Binding-site contacts:
Ligand atom OXT contacts residue GLN231 of chain 1.C at 3.4 Å (h-bond).
Ligand atom CG contacts residue GLN204 of chain 1.C at 3.8 Å.
Ligand atom CG contacts residue GLY83 of chain 1.C at 3.5 Å.
Ligand atom CH2 contacts residue GLY83 of chain 1.C at 3.6 Å.
Ligand atom CH2 contacts residue THR82 of chain 1.C at 3.9 Å.
Ligand atom O contacts residue LYS122 of chain 1.C at 3.4 Å (salt-bridge).
Ligand atom CZ2 contacts residue THR82 of chain 1.C at 3.8 Å.
Ligand atom O contacts residue GLY85 of chain 1.C at 3.7 Å.
Ligand atom CZ2 contacts residue TYR81 of chain 1.C at 3.7 Å (hydrophobic).
Ligand atom CD2 contacts residue GLN204 of chain 1.C at 3.6 Å.
Ligand atom N contacts residue TYR200 of chain 1.C at 3.9 Å.
Ligand atom CB contacts residue ARG84 of chain 1.C at 3.8 Å.
Ligand atom NE1 contacts residue GLY83 of chain 1.C at 3.6 Å.
Ligand atom C contacts residue GLN231 of chain 1.C at 3.8 Å.
Ligand atom CA contacts residue GLN231 of chain 1.C at 3.3 Å.
Ligand atom CE3 contacts residue GLN231 of chain 1.C at 3.9 Å.
Ligand atom CZ2 contacts residue GLY83 of chain 1.C at 3.5 Å.
Ligand atom CG contacts residue ARG84 of chain 1.C at 3.8 Å.
Ligand atom CD1 contacts residue GLN116 of chain 1.C at 3.3 Å.
Ligand atom CB contacts residue GLY83 of chain 1.C at 3.8 Å.
Ligand atom CD1 contacts residue TYR200 of chain 1.C at 3.8 Å (hydrophobic).
Ligand atom CE3 contacts residue GLY83 of chain 1.C at 3.5 Å.
Ligand atom NE1 contacts residue GLN204 of chain 1.C at 3.4 Å.
Ligand atom CZ2 contacts residue PHE235 of chain 1.C at 3.4 Å (hydrophobic).
Ligand atom CE2 contacts residue TYR81 of chain 1.C at 3.8 Å (hydrophobic).
Ligand atom N contacts residue GLN231 of chain 1.C at 3.5 Å (h-bond).
Ligand atom CD1 contacts residue GLN204 of chain 1.C at 3.5 Å.
Ligand atom CH2 contacts residue PHE235 of chain 1.C at 3.6 Å (hydrophobic).
Ligand atom CD2 contacts residue GLY83 of chain 1.C at 3.4 Å.
Ligand atom CE2 contacts residue GLY83 of chain 1.C at 3.4 Å.
Ligand atom CZ3 contacts residue GLY83 of chain 1.C at 3.8 Å.
Ligand atom CE2 contacts residue GLN204 of chain 1.C at 3.5 Å.
Ligand atom CD1 contacts residue GLY83 of chain 1.C at 3.8 Å.
Ligand atom CZ3 contacts residue THR82 of chain 1.C at 3.9 Å.
Ligand atom N contacts residue GLU121 of chain 1.C at 3.0 Å (salt-bridge).
Ligand atom O contacts residue GLU121 of chain 1.C at 3.9 Å.
Ligand atom CB contacts residue GLY85 of chain 1.C at 3.6 Å.
Ligand atom N contacts residue GLN204 of chain 1.C at 3.1 Å (h-bond).
Ligand atom NE1 contacts residue GLN116 of chain 1.C at 2.9 Å (h-bond).
Ligand atom NE1 contacts residue TYR81 of chain 1.C at 3.2 Å (h-bond).

Sequence of chain 1.C:
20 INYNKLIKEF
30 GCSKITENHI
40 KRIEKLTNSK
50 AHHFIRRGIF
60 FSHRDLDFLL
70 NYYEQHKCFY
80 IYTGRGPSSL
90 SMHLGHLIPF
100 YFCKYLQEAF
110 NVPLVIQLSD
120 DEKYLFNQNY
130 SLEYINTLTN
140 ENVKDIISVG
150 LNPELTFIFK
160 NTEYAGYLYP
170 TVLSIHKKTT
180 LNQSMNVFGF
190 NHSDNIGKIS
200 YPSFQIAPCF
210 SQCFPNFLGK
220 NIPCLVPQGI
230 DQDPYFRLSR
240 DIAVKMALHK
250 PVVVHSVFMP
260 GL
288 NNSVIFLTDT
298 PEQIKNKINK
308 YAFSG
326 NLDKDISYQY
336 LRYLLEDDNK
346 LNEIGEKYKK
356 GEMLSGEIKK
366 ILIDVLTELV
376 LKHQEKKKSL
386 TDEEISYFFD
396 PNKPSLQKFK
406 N

The protein below binds the small molecule below.
Small molecule (SMILES): N[C@@H](Cc1c[nH]c2ccccc12)C(=O)O